Sequence of chain 1.C:
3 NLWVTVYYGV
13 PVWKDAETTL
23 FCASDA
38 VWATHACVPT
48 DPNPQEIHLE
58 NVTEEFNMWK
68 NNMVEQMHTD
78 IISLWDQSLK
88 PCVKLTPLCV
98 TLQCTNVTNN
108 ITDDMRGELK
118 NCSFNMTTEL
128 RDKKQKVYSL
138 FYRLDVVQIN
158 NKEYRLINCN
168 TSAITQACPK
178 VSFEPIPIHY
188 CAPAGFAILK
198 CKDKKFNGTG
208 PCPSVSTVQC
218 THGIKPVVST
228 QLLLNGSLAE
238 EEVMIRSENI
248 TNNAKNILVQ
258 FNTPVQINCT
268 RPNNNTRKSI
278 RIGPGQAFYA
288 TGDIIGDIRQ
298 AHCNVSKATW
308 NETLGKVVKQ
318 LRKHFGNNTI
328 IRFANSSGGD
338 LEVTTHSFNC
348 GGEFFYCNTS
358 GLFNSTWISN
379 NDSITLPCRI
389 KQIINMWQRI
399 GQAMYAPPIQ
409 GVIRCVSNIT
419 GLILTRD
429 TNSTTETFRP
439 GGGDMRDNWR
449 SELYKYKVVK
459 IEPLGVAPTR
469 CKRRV

The protein below binds the small molecule below.
Small molecule (SMILES): CC(=O)N[C@H]1[C@H](O[C@H]2[C@H](O)[C@@H](NC(C)=O)CO[C@@H]2CO)O[C@H](CO)[C@@H](O)[C@@H]1O

Binding-site contacts:
Ligand atom C3 contacts residue ASN204 of chain 1.C at 3.5 Å.
Ligand atom C1 contacts residue THR206 of chain 1.C at 3.7 Å.
Ligand atom O3 contacts residue ASN204 of chain 1.C at 4.5 Å.
Ligand atom C2 contacts residue ASN204 of chain 1.C at 2.1 Å.
Ligand atom N2 contacts residue ASN204 of chain 1.C at 2.5 Å (h-bond).
Ligand atom O6 contacts residue ASN204 of chain 1.C at 4.4 Å.
Ligand atom C6 contacts residue NAG1 of chain 1.KA at 4.0 Å.
Ligand atom C6 contacts residue ASN204 of chain 1.C at 4.3 Å.
Ligand atom C7 contacts residue ASN204 of chain 1.C at 3.1 Å.
Ligand atom O6 contacts residue NAG1 of chain 1.KA at 4.1 Å.
Ligand atom O7 contacts residue ASN204 of chain 1.C at 3.5 Å (h-bond).
Ligand atom C5 contacts residue ASN204 of chain 1.C at 3.2 Å.
Ligand atom O5 contacts residue THR206 of chain 1.C at 4.3 Å.
Ligand atom O7 contacts residue ILE247 of chain 1.C at 4.0 Å.
Ligand atom O5 contacts residue ASN204 of chain 1.C at 2.0 Å (h-bond).
Ligand atom C1 contacts residue ASN204 of chain 1.C at 1.1 Å.
Ligand atom C8 contacts residue SER244 of chain 1.C at 3.2 Å.
Ligand atom C4 contacts residue ASN204 of chain 1.C at 3.8 Å.
Ligand atom C8 contacts residue ILE247 of chain 1.C at 4.1 Å (hydrophobic).
Ligand atom C8 contacts residue ASN204 of chain 1.C at 3.4 Å.